Sequence of chain 1.B:
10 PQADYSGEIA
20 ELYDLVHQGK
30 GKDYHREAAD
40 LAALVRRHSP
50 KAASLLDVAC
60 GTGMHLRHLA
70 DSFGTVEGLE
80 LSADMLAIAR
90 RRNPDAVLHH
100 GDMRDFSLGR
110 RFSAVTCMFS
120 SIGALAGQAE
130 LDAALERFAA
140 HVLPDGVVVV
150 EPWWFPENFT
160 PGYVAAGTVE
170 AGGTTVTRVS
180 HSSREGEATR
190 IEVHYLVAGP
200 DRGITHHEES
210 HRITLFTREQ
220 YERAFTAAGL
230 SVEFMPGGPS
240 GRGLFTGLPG

Binding-site contacts:
Ligand atom O3' contacts residue ILE190 of chain 1.B at 3.8 Å.
Ligand atom C3' contacts residue SER181 of chain 1.B at 3.3 Å.
Ligand atom N3Q contacts residue PHE118 of chain 1.B at 3.0 Å (h-bond).
Ligand atom C5M contacts residue TYR162 of chain 1.B at 3.7 Å (hydrophobic).
Ligand atom O5Q contacts residue ILE190 of chain 1.B at 3.7 Å.
Ligand atom O2B contacts residue LYS29 of chain 1.B at 3.0 Å (salt-bridge).
Ligand atom O2B contacts residue PHE118 of chain 1.B at 3.6 Å.
Ligand atom C5 contacts residue TRP153 of chain 1.B at 3.6 Å (hydrophobic).
Ligand atom C4Q contacts residue TYR14 of chain 1.B at 3.4 Å (hydrophobic).
Ligand atom O3' contacts residue SER181 of chain 1.B at 2.7 Å (h-bond).
Ligand atom O4' contacts residue TRP152 of chain 1.B at 3.6 Å.
Ligand atom O1A contacts residue ALA164 of chain 1.B at 3.7 Å.
Ligand atom C6Q contacts residue HIS210 of chain 1.B at 3.7 Å.
Ligand atom O5' contacts residue SER179 of chain 1.B at 3.7 Å.
Ligand atom N1 contacts residue TRP153 of chain 1.B at 3.2 Å (h-bond).
Ligand atom C2' contacts residue TYR162 of chain 1.B at 3.6 Å (hydrophobic).
Ligand atom O1B contacts residue ARG241 of chain 1.B at 2.7 Å (salt-bridge).
Ligand atom C5 contacts residue TYR162 of chain 1.B at 3.7 Å (hydrophobic).
Ligand atom O2A contacts residue ARG177 of chain 1.B at 2.8 Å (salt-bridge).
Ligand atom O4Q contacts residue TYR14 of chain 1.B at 2.6 Å (h-bond).
Ligand atom O3A contacts residue ARG177 of chain 1.B at 3.6 Å.
Ligand atom O2 contacts residue PHE158 of chain 1.B at 3.5 Å.
Ligand atom O2Q contacts residue ARG241 of chain 1.B at 2.8 Å (salt-bridge).
Ligand atom PA contacts residue SER179 of chain 1.B at 3.8 Å.
Ligand atom C6 contacts residue TRP153 of chain 1.B at 3.5 Å (hydrophobic).
Ligand atom O5' contacts residue ILE190 of chain 1.B at 3.6 Å.
Ligand atom C2 contacts residue TRP153 of chain 1.B at 3.7 Å (hydrophobic).
Ligand atom O2Q contacts residue PHE118 of chain 1.B at 3.2 Å.
Ligand atom O1A contacts residue LYS29 of chain 1.B at 2.9 Å (salt-bridge).
Ligand atom N3Q contacts residue SAH1 of chain 1.F at 3.7 Å.
Ligand atom O4' contacts residue TRP153 of chain 1.B at 2.9 Å (h-bond).
Ligand atom O2A contacts residue SER179 of chain 1.B at 2.5 Å (h-bond).
Ligand atom O3' contacts residue TRP152 of chain 1.B at 3.5 Å.
Ligand atom O2A contacts residue ALA164 of chain 1.B at 3.5 Å.
Ligand atom O3B contacts residue PHE118 of chain 1.B at 3.7 Å.
Ligand atom C4' contacts residue TRP152 of chain 1.B at 3.7 Å (hydrophobic).
Ligand atom C1' contacts residue TRP153 of chain 1.B at 3.1 Å (hydrophobic).
Ligand atom O2 contacts residue THR159 of chain 1.B at 3.0 Å (h-bond).
Ligand atom O2B contacts residue HIS26 of chain 1.B at 3.0 Å.
Ligand atom O2A contacts residue ILE190 of chain 1.B at 3.8 Å.

A protein and the small-molecule ligand that binds it are described below.
Small molecule (SMILES): Cc1cn([C@H]2C[C@H](O)[C@@H](CO[P](=O)(O)O[P](=O)(O)O[C@H]3O[C@H](C)[C@@H](O)[C@H](N)[C@H]3O)O2)c(=O)[nH]c1=O